Binding-site contacts:
Ligand atom C4 contacts residue ASN125 of chain 1.A at 4.2 Å.
Ligand atom C7 contacts residue ASN125 of chain 1.A at 4.2 Å.
Ligand atom C5 contacts residue ASN125 of chain 1.A at 3.7 Å.
Ligand atom C3 contacts residue ASN125 of chain 1.A at 3.8 Å.
Ligand atom O5 contacts residue ASN125 of chain 1.A at 2.4 Å (h-bond).
Ligand atom C1 contacts residue ASN125 of chain 1.A at 1.4 Å.
Ligand atom C2 contacts residue ASN125 of chain 1.A at 2.5 Å.
Ligand atom N2 contacts residue PRO124 of chain 1.A at 4.2 Å.
Ligand atom O6 contacts residue ASN125 of chain 1.A at 4.1 Å.
Ligand atom N2 contacts residue ASN125 of chain 1.A at 2.9 Å (h-bond).

This small molecule binds to this protein.
Small molecule (SMILES): CC(=O)N[C@@H]1[C@@H](O)[C@H](O)[C@@H](CO)O[C@H]1O

Sequence of chain 1.A:
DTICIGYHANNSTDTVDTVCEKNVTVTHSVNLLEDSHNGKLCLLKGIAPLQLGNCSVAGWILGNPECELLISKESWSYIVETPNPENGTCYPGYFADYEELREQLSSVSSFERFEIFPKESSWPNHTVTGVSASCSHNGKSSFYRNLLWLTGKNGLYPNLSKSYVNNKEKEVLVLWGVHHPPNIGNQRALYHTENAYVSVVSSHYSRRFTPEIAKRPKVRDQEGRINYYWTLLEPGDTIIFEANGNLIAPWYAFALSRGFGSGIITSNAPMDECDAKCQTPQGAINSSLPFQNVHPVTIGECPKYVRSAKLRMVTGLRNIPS